Sequence of chain 1.B:
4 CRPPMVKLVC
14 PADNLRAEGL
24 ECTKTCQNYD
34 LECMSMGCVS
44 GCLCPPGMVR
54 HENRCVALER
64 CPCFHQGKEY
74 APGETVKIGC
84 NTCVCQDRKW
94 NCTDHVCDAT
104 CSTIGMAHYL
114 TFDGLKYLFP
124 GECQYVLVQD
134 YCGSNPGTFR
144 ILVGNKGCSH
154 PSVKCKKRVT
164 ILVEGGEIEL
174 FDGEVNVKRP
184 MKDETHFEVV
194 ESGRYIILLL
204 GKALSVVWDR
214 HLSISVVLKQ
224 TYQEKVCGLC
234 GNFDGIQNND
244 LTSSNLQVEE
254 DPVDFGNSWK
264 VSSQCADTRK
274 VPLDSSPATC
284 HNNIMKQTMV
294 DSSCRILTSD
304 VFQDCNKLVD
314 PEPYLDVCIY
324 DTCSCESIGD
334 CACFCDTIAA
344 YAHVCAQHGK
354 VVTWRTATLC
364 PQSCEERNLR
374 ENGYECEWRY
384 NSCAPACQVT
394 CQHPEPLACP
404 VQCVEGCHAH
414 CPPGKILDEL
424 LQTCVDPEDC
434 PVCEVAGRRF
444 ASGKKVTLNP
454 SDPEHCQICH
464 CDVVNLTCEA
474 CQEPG

A small-molecule ligand and the protein it binds are described below.
Small molecule (SMILES): CC(=O)N[C@@H]1[C@@H](O)[C@H](O)[C@@H](CO)O[C@H]1O

Binding-site contacts:
Ligand atom O5 contacts residue HIS413 of chain 1.B at 3.4 Å (h-bond).
Ligand atom O6 contacts residue HIS413 of chain 1.B at 2.8 Å.
Ligand atom C4 contacts residue HIS413 of chain 1.B at 4.5 Å.
Ligand atom O5 contacts residue ALA387 of chain 1.B at 3.7 Å.
Ligand atom C5 contacts residue PRO388 of chain 1.B at 4.2 Å (hydrophobic).
Ligand atom C6 contacts residue HIS413 of chain 1.B at 4.1 Å.
Ligand atom C1 contacts residue ASN384 of chain 1.B at 1.4 Å.
Ligand atom C1 contacts residue HIS413 of chain 1.B at 4.2 Å.
Ligand atom C1 contacts residue CYS386 of chain 1.B at 4.3 Å (hydrophobic).
Ligand atom C1 contacts residue ALA387 of chain 1.B at 4.3 Å (hydrophobic).
Ligand atom C6 contacts residue ALA387 of chain 1.B at 4.5 Å (hydrophobic).
Ligand atom C8 contacts residue ASN384 of chain 1.B at 4.4 Å.
Ligand atom C7 contacts residue ASN384 of chain 1.B at 3.3 Å.
Ligand atom C5 contacts residue HIS413 of chain 1.B at 4.2 Å.
Ligand atom N2 contacts residue ASN384 of chain 1.B at 3.0 Å (h-bond).
Ligand atom C3 contacts residue ASN384 of chain 1.B at 3.8 Å.
Ligand atom C6 contacts residue PRO388 of chain 1.B at 3.3 Å (hydrophobic).
Ligand atom C4 contacts residue ASN384 of chain 1.B at 4.2 Å.
Ligand atom O6 contacts residue PRO388 of chain 1.B at 4.2 Å.
Ligand atom C5 contacts residue ASN384 of chain 1.B at 3.5 Å.
Ligand atom C2 contacts residue ASN384 of chain 1.B at 2.5 Å.
Ligand atom O5 contacts residue ASN384 of chain 1.B at 2.2 Å (h-bond).
Ligand atom O7 contacts residue ASN384 of chain 1.B at 3.2 Å (h-bond).
Ligand atom C2 contacts residue HIS413 of chain 1.B at 4.5 Å.